Sequence of chain 1.A:
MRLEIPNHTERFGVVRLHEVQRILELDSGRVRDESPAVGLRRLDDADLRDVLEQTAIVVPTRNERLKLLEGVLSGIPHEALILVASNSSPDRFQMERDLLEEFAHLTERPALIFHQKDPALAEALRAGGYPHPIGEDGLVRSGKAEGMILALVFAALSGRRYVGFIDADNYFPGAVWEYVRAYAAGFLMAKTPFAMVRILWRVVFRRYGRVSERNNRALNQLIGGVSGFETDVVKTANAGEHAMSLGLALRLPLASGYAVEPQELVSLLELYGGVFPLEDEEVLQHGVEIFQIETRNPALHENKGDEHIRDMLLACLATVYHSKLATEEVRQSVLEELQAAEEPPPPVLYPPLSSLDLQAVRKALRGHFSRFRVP

Binding-site contacts:
Ligand atom O31 contacts residue GLU271 of chain 1.A at 2.6 Å (salt-bridge).
Ligand atom O1A contacts residue MG1 of chain 1.D at 2.0 Å.
Ligand atom C3' contacts residue GLU64 of chain 1.A at 3.6 Å.
Ligand atom C1' contacts residue PRO60 of chain 1.A at 3.4 Å (hydrophobic).
Ligand atom N3 contacts residue THR61 of chain 1.A at 3.4 Å (h-bond).
Ligand atom C11 contacts residue ASP167 of chain 1.A at 3.5 Å.
Ligand atom O6A contacts residue GLY250 of chain 1.A at 3.3 Å (h-bond).
Ligand atom O5' contacts residue MG1 of chain 1.D at 3.6 Å.
Ligand atom O6 contacts residue GLY143 of chain 1.A at 3.0 Å (h-bond).
Ligand atom O3' contacts residue ALA168 of chain 1.A at 3.1 Å (h-bond).
Ligand atom N1 contacts residue GLN116 of chain 1.A at 2.6 Å (h-bond).
Ligand atom O3' contacts residue PRO60 of chain 1.A at 2.8 Å (h-bond).
Ligand atom N2 contacts residue ALA85 of chain 1.A at 3.1 Å (h-bond).
Ligand atom O21 contacts residue LYS144 of chain 1.A at 2.7 Å (salt-bridge).
Ligand atom O41 contacts residue ASN248 of chain 1.A at 3.6 Å.
Ligand atom O6 contacts residue ASN87 of chain 1.A at 3.3 Å (h-bond).
Ligand atom O2' contacts residue GLU64 of chain 1.A at 2.7 Å (salt-bridge).
Ligand atom N1 contacts residue GLY143 of chain 1.A at 3.1 Å (h-bond).
Ligand atom C31 contacts residue GLU271 of chain 1.A at 3.6 Å.
Ligand atom O21 contacts residue ASP167 of chain 1.A at 2.8 Å (salt-bridge).
Ligand atom C41 contacts residue GLU271 of chain 1.A at 3.0 Å.
Ligand atom O4' contacts residue PRO60 of chain 1.A at 3.6 Å (h-bond).
Ligand atom C21 contacts residue ASP167 of chain 1.A at 3.6 Å.
Ligand atom C2' contacts residue GLU64 of chain 1.A at 3.5 Å.
Ligand atom C6 contacts residue GLY143 of chain 1.A at 3.2 Å.
Ligand atom O2' contacts residue ARG62 of chain 1.A at 2.9 Å (salt-bridge).
Ligand atom PA contacts residue MG1 of chain 1.D at 3.2 Å.
Ligand atom O1B contacts residue TYR268 of chain 1.A at 3.6 Å.
Ligand atom O5' contacts residue ASP167 of chain 1.A at 3.4 Å (salt-bridge).
Ligand atom O31 contacts residue LYS144 of chain 1.A at 3.4 Å (salt-bridge).
Ligand atom C2 contacts residue GLN116 of chain 1.A at 3.2 Å.
Ligand atom O3B contacts residue TYR268 of chain 1.A at 2.7 Å (h-bond).
Ligand atom O2' contacts residue THR61 of chain 1.A at 3.4 Å.
Ligand atom N1 contacts residue ASN87 of chain 1.A at 3.4 Å.
Ligand atom PB contacts residue MG1 of chain 1.D at 3.3 Å.
Ligand atom O41 contacts residue GLU271 of chain 1.A at 2.3 Å (salt-bridge).
Ligand atom N2 contacts residue GLN116 of chain 1.A at 3.0 Å (h-bond).
Ligand atom C6 contacts residue GLN116 of chain 1.A at 3.7 Å.
Ligand atom O1A contacts residue ASP169 of chain 1.A at 2.5 Å (salt-bridge).
Ligand atom O2B contacts residue MG1 of chain 1.D at 1.9 Å.

The small molecule below binds the protein below.
Small molecule (SMILES): Nc1nc2c(ncn2[C@@H]2O[C@H](CO[P](=O)(O)O[P](=O)(O)O[C@H]3O[C@H](CO)[C@@H](O)[C@H](O)[C@@H]3O)[C@@H](O)[C@H]2O)c(=O)[nH]1